Binding-site contacts:
Ligand atom C7 contacts residue ASN670 of chain 1.A at 3.6 Å.
Ligand atom C7 contacts residue SER624 of chain 1.A at 4.4 Å.
Ligand atom O5 contacts residue ASN670 of chain 1.A at 2.3 Å (h-bond).
Ligand atom N2 contacts residue ASN670 of chain 1.A at 3.0 Å (h-bond).
Ligand atom C2 contacts residue ASN670 of chain 1.A at 2.5 Å.
Ligand atom C8 contacts residue SER624 of chain 1.A at 4.0 Å.
Ligand atom C1 contacts residue SER673 of chain 1.A at 3.7 Å.
Ligand atom C8 contacts residue ASP622 of chain 1.A at 3.4 Å.
Ligand atom C8 contacts residue ASN670 of chain 1.A at 3.7 Å.
Ligand atom O7 contacts residue MET626 of chain 1.A at 3.5 Å.
Ligand atom C5 contacts residue THR672 of chain 1.A at 3.7 Å.
Ligand atom O7 contacts residue PHE625 of chain 1.A at 4.2 Å.
Ligand atom C6 contacts residue THR672 of chain 1.A at 3.7 Å.
Ligand atom O7 contacts residue SER624 of chain 1.A at 4.0 Å.
Ligand atom C1 contacts residue THR672 of chain 1.A at 4.4 Å.
Ligand atom C3 contacts residue ASN670 of chain 1.A at 3.8 Å.
Ligand atom C6 contacts residue SER673 of chain 1.A at 3.9 Å.
Ligand atom O5 contacts residue SER673 of chain 1.A at 3.2 Å (h-bond).
Ligand atom C1 contacts residue ASN670 of chain 1.A at 1.4 Å.
Ligand atom O6 contacts residue SER673 of chain 1.A at 3.8 Å.
Ligand atom O5 contacts residue THR672 of chain 1.A at 3.9 Å.
Ligand atom N2 contacts residue MET626 of chain 1.A at 3.8 Å.
Ligand atom C5 contacts residue ASN670 of chain 1.A at 3.6 Å.
Ligand atom C5 contacts residue SER673 of chain 1.A at 4.2 Å.
Ligand atom O7 contacts residue THR672 of chain 1.A at 4.5 Å.
Ligand atom C7 contacts residue MET626 of chain 1.A at 4.0 Å (hydrophobic).
Ligand atom C4 contacts residue ASN670 of chain 1.A at 4.2 Å.

The protein below binds the small molecule below.
Small molecule (SMILES): CC(=O)N[C@H]1[C@H](O[C@H]2[C@H](O)[C@@H](NC(C)=O)CO[C@@H]2CO)O[C@H](CO)[C@@H](O[C@@H]2O[C@H](CO)[C@@H](O)[C@H](O)[C@@H]2O)[C@@H]1O

Sequence of chain 1.A:
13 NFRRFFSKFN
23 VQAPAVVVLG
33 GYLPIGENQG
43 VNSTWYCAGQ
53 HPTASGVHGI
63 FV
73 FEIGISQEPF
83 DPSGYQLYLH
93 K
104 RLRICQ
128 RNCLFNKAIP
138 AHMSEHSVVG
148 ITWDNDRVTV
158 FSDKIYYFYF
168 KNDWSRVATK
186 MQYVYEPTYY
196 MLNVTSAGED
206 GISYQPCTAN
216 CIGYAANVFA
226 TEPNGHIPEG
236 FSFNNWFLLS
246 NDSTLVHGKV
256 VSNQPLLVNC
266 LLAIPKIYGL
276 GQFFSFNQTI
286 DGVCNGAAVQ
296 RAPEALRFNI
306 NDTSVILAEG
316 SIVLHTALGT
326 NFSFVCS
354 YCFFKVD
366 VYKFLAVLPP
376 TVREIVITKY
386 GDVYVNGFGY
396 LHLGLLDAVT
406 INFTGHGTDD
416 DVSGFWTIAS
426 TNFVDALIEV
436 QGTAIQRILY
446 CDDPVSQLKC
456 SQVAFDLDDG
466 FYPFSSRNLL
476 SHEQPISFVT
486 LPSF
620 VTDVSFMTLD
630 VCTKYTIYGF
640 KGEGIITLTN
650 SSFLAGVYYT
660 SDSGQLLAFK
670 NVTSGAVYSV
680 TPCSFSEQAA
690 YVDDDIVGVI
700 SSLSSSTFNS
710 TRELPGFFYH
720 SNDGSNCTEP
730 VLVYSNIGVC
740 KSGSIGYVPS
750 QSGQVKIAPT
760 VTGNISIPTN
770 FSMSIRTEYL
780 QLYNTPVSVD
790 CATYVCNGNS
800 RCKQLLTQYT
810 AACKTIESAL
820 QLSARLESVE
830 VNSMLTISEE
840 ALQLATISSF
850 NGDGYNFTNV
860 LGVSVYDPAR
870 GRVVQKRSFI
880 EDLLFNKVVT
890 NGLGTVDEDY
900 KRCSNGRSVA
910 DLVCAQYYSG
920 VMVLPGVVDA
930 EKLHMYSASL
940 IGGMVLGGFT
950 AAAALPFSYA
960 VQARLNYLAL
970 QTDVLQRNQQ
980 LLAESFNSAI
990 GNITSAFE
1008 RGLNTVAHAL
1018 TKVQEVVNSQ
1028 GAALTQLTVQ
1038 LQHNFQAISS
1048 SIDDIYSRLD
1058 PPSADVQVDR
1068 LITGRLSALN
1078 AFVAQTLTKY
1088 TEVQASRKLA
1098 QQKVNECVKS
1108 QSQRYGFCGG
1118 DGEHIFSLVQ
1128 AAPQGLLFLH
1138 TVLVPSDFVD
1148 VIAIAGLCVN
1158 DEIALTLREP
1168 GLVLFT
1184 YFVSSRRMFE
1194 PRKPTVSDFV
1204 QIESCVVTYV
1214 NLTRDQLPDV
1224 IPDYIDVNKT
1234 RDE